This protein binds this small molecule.
Small molecule (SMILES): CC(=O)N[C@@H]1[C@@H](O)[C@H](O)[C@@H](CO)O[C@H]1O

Binding-site contacts:
Ligand atom C5 contacts residue ASN207 of chain 1.N at 3.6 Å.
Ligand atom C8 contacts residue MET194 of chain 1.N at 4.0 Å (hydrophobic).
Ligand atom N2 contacts residue ASN207 of chain 1.N at 3.0 Å (h-bond).
Ligand atom C3 contacts residue THR209 of chain 1.N at 3.9 Å.
Ligand atom C1 contacts residue THR209 of chain 1.N at 3.2 Å.
Ligand atom C6 contacts residue THR209 of chain 1.N at 4.4 Å.
Ligand atom C3 contacts residue ASN207 of chain 1.N at 3.9 Å.
Ligand atom C1 contacts residue ASN207 of chain 1.N at 1.4 Å.
Ligand atom O6 contacts residue ASN207 of chain 1.N at 4.4 Å.
Ligand atom C4 contacts residue THR209 of chain 1.N at 4.3 Å.
Ligand atom C2 contacts residue ASN207 of chain 1.N at 2.6 Å.
Ligand atom C6 contacts residue NAG1 of chain 1.OA at 2.4 Å.
Ligand atom C8 contacts residue VAL193 of chain 1.N at 3.4 Å (hydrophobic).
Ligand atom C2 contacts residue THR209 of chain 1.N at 3.9 Å.
Ligand atom C4 contacts residue ASN207 of chain 1.N at 4.3 Å.
Ligand atom O6 contacts residue NAG1 of chain 1.OA at 3.1 Å.
Ligand atom O5 contacts residue ASN207 of chain 1.N at 2.3 Å (h-bond).
Ligand atom O4 contacts residue NAG1 of chain 1.OA at 4.2 Å.
Ligand atom O5 contacts residue THR209 of chain 1.N at 3.8 Å.
Ligand atom N2 contacts residue THR209 of chain 1.N at 3.9 Å.
Ligand atom C7 contacts residue ASN207 of chain 1.N at 4.1 Å.
Ligand atom C5 contacts residue THR209 of chain 1.N at 3.6 Å.
Ligand atom C5 contacts residue NAG1 of chain 1.OA at 3.5 Å.
Ligand atom C4 contacts residue NAG1 of chain 1.OA at 4.5 Å.

Sequence of chain 1.N:
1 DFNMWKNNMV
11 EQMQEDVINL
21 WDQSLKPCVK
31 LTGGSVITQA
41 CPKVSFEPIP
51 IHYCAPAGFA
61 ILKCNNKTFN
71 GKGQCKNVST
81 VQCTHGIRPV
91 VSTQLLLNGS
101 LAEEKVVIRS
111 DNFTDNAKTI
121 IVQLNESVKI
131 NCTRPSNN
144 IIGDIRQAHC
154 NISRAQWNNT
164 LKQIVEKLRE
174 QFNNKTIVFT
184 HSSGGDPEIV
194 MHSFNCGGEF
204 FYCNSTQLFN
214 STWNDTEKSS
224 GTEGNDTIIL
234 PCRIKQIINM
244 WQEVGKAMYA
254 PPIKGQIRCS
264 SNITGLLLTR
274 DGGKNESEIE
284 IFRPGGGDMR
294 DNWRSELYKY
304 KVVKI